Sequence of chain 2.A:
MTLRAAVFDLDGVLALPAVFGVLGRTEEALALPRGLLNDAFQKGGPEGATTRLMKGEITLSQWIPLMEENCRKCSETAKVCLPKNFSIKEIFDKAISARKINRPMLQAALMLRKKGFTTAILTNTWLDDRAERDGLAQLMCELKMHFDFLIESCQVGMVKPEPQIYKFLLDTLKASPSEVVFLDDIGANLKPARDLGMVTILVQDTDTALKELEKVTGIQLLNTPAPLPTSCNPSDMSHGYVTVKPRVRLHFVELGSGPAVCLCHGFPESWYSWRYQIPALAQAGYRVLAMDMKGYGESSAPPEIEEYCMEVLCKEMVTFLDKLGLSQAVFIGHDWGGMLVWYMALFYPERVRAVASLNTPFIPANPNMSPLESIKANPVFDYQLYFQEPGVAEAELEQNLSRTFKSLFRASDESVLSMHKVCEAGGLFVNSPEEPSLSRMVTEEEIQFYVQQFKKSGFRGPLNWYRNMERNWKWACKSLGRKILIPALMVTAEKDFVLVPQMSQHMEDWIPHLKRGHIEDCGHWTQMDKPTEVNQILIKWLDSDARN

The small molecule below binds the protein below.
Small molecule (SMILES): Cc1cc(C)c(S(=O)(=O)N2CCC(C(=O)NC3CCCCCC3)CC2)c(C)c1

Binding-site contacts:
Ligand atom O28 contacts residue TYR383 of chain 2.A at 3.4 Å (h-bond).
Ligand atom C1 contacts residue TYR383 of chain 2.A at 3.6 Å (hydrophobic).
Ligand atom C27 contacts residue ASP335 of chain 2.A at 3.2 Å.
Ligand atom C5 contacts residue TRP336 of chain 2.A at 4.0 Å (hydrophobic).
Ligand atom C2 contacts residue GLN384 of chain 2.A at 3.3 Å.
Ligand atom C7 contacts residue LEU499 of chain 2.A at 3.8 Å (hydrophobic).
Ligand atom C6 contacts residue ASP335 of chain 2.A at 4.0 Å.
Ligand atom N8 contacts residue ASP335 of chain 2.A at 3.0 Å (salt-bridge).
Ligand atom C24 contacts residue LEU428 of chain 2.A at 3.6 Å (hydrophobic).
Ligand atom C10 contacts residue ASP335 of chain 2.A at 3.5 Å.
Ligand atom C6 contacts residue TRP336 of chain 2.A at 3.8 Å (hydrophobic).
Ligand atom C9 contacts residue TYR466 of chain 2.A at 3.6 Å (hydrophobic).
Ligand atom C11 contacts residue TYR383 of chain 2.A at 3.3 Å (hydrophobic).
Ligand atom C24 contacts residue TYR383 of chain 2.A at 4.0 Å (hydrophobic).
Ligand atom C21 contacts residue LEU417 of chain 2.A at 3.2 Å (hydrophobic).
Ligand atom N8 contacts residue TYR383 of chain 2.A at 3.3 Å (h-bond).
Ligand atom C7 contacts residue ASP335 of chain 2.A at 3.8 Å.
Ligand atom C27 contacts residue HIS524 of chain 2.A at 3.8 Å.
Ligand atom C18 contacts residue TRP525 of chain 2.A at 3.5 Å (hydrophobic).
Ligand atom O15 contacts residue TRP525 of chain 2.A at 3.8 Å.
Ligand atom C27 contacts residue PHE267 of chain 2.A at 3.7 Å (hydrophobic).
Ligand atom C1 contacts residue LEU499 of chain 2.A at 4.0 Å (hydrophobic).
Ligand atom C18 contacts residue HIS524 of chain 2.A at 3.8 Å.
Ligand atom C10 contacts residue TYR466 of chain 2.A at 3.7 Å (hydrophobic).
Ligand atom C12 contacts residue VAL498 of chain 2.A at 3.7 Å (hydrophobic).
Ligand atom O15 contacts residue LEU408 of chain 2.A at 3.3 Å.
Ligand atom C21 contacts residue MET419 of chain 2.A at 4.0 Å (hydrophobic).
Ligand atom C11 contacts residue ASP335 of chain 2.A at 3.8 Å.
Ligand atom C9 contacts residue ASP335 of chain 2.A at 3.1 Å.
Ligand atom C26 contacts residue PHE267 of chain 2.A at 3.8 Å (hydrophobic).
Ligand atom O28 contacts residue ASP335 of chain 2.A at 3.6 Å.
Ligand atom O28 contacts residue TYR466 of chain 2.A at 2.6 Å (h-bond).
Ligand atom C1 contacts residue PHE381 of chain 2.A at 3.9 Å (hydrophobic).
Ligand atom C9 contacts residue TYR383 of chain 2.A at 3.0 Å (hydrophobic).
Ligand atom C22 contacts residue MET419 of chain 2.A at 3.4 Å (hydrophobic).
Ligand atom C27 contacts residue TYR466 of chain 2.A at 3.6 Å (hydrophobic).
Ligand atom C1 contacts residue GLN384 of chain 2.A at 3.2 Å.
Ligand atom O28 contacts residue TRP336 of chain 2.A at 3.8 Å.
Ligand atom C11 contacts residue HIS524 of chain 2.A at 3.9 Å.
Ligand atom C10 contacts residue TYR383 of chain 2.A at 3.0 Å (hydrophobic).